Sequence of chain 1.A:
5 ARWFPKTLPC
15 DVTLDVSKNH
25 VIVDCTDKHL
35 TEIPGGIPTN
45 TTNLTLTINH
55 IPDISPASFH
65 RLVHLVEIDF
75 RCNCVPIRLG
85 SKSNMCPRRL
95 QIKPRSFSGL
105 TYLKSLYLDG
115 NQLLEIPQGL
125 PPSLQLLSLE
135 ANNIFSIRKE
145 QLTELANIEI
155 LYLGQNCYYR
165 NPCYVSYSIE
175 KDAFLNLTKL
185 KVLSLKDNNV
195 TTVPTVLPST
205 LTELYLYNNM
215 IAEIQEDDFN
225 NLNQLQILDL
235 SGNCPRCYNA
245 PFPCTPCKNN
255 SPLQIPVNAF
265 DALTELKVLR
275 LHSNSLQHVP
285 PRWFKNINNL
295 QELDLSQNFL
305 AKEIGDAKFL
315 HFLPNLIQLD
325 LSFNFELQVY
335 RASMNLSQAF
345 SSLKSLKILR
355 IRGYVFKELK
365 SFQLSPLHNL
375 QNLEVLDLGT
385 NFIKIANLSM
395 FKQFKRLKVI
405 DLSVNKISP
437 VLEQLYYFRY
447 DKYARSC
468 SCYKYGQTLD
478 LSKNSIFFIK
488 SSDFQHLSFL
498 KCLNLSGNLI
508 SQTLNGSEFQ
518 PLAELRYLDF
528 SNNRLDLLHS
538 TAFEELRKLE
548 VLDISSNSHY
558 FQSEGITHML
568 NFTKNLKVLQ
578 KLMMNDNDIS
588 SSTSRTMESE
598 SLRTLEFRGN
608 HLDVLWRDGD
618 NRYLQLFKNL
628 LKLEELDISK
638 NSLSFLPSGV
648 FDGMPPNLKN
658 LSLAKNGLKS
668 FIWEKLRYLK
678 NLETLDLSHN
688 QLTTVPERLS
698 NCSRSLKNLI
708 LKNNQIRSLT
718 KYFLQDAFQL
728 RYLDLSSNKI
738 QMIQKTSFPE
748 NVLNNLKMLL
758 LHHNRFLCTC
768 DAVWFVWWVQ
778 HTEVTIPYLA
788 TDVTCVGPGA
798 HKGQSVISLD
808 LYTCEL

Binding-site contacts:
Ligand atom C1 contacts residue VAL169 of chain 1.A at 3.5 Å (hydrophobic).
Ligand atom C2 contacts residue VAL169 of chain 1.A at 3.8 Å (hydrophobic).
Ligand atom O5 contacts residue TYR168 of chain 1.A at 3.7 Å.
Ligand atom O7 contacts residue CYS161 of chain 1.A at 3.3 Å (h-bond).
Ligand atom O5 contacts residue SER170 of chain 1.A at 3.5 Å (h-bond).
Ligand atom C2 contacts residue ASN193 of chain 1.A at 2.5 Å.
Ligand atom O6 contacts residue VAL169 of chain 1.A at 4.1 Å.
Ligand atom C4 contacts residue ASN193 of chain 1.A at 4.2 Å.
Ligand atom C7 contacts residue CYS167 of chain 1.A at 4.2 Å (hydrophobic).
Ligand atom O6 contacts residue SER170 of chain 1.A at 2.5 Å (h-bond).
Ligand atom O7 contacts residue TYR168 of chain 1.A at 2.8 Å (h-bond).
Ligand atom C7 contacts residue PRO166 of chain 1.A at 4.3 Å (hydrophobic).
Ligand atom C7 contacts residue CYS161 of chain 1.A at 3.9 Å (hydrophobic).
Ligand atom O5 contacts residue VAL169 of chain 1.A at 3.3 Å.
Ligand atom O7 contacts residue PRO166 of chain 1.A at 3.8 Å.
Ligand atom O4 contacts residue TYR168 of chain 1.A at 4.3 Å.
Ligand atom C8 contacts residue PRO166 of chain 1.A at 4.0 Å (hydrophobic).
Ligand atom C3 contacts residue TYR168 of chain 1.A at 4.2 Å (hydrophobic).
Ligand atom C1 contacts residue TYR168 of chain 1.A at 3.8 Å (hydrophobic).
Ligand atom N2 contacts residue ASN193 of chain 1.A at 2.9 Å (h-bond).
Ligand atom O7 contacts residue CYS167 of chain 1.A at 3.2 Å (h-bond).
Ligand atom C6 contacts residue SER170 of chain 1.A at 3.9 Å.
Ligand atom C7 contacts residue ASN193 of chain 1.A at 3.7 Å.
Ligand atom C6 contacts residue TYR168 of chain 1.A at 4.1 Å (hydrophobic).
Ligand atom O7 contacts residue ASN193 of chain 1.A at 4.0 Å.
Ligand atom O6 contacts residue TYR168 of chain 1.A at 4.0 Å.
Ligand atom C4 contacts residue VAL169 of chain 1.A at 4.4 Å (hydrophobic).
Ligand atom O5 contacts residue ASN193 of chain 1.A at 2.4 Å (h-bond).
Ligand atom C1 contacts residue ASN193 of chain 1.A at 1.4 Å.
Ligand atom C3 contacts residue ASN193 of chain 1.A at 3.8 Å.
Ligand atom C5 contacts residue ASN193 of chain 1.A at 3.6 Å.
Ligand atom O7 contacts residue VAL169 of chain 1.A at 4.3 Å.
Ligand atom C2 contacts residue TYR168 of chain 1.A at 4.1 Å (hydrophobic).
Ligand atom C5 contacts residue TYR168 of chain 1.A at 3.9 Å (hydrophobic).
Ligand atom C5 contacts residue VAL169 of chain 1.A at 4.3 Å (hydrophobic).
Ligand atom C8 contacts residue TYR162 of chain 1.A at 3.6 Å (hydrophobic).
Ligand atom O3 contacts residue TYR168 of chain 1.A at 3.5 Å.
Ligand atom C8 contacts residue TYR163 of chain 1.A at 3.9 Å (hydrophobic).
Ligand atom C7 contacts residue TYR168 of chain 1.A at 4.0 Å (hydrophobic).
Ligand atom C4 contacts residue TYR168 of chain 1.A at 3.7 Å (hydrophobic).

A protein and the small-molecule ligand that binds it are described below.
Small molecule (SMILES): CC(=O)N[C@H]1[C@H](O[C@H]2[C@H](O)[C@@H](NC(C)=O)CO[C@@H]2CO)O[C@H](CO)[C@@H](O)[C@@H]1O